Sequence of chain 1.G:
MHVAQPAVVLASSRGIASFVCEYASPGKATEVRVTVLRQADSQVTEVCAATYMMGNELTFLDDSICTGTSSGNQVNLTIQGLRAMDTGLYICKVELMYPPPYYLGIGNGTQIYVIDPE

A protein and the small-molecule ligand that binds it are described below.
Small molecule (SMILES): CC(=O)N[C@@H]1[C@@H](O)[C@H](O)[C@@H](CO)O[C@H]1O

Binding-site contacts:
Ligand atom C8 contacts residue VAL4 of chain 1.G at 3.9 Å (hydrophobic).
Ligand atom C5 contacts residue ASN109 of chain 1.G at 3.7 Å.
Ligand atom C7 contacts residue ASN109 of chain 1.G at 3.5 Å.
Ligand atom C8 contacts residue HIS3 of chain 1.G at 4.1 Å.
Ligand atom C4 contacts residue ASN109 of chain 1.G at 4.2 Å.
Ligand atom C1 contacts residue ASN109 of chain 1.G at 1.4 Å.
Ligand atom C8 contacts residue ALA5 of chain 1.G at 3.8 Å (hydrophobic).
Ligand atom C2 contacts residue ASN109 of chain 1.G at 2.5 Å.
Ligand atom O5 contacts residue ASN109 of chain 1.G at 2.4 Å (h-bond).
Ligand atom C3 contacts residue ASN109 of chain 1.G at 3.8 Å.
Ligand atom N2 contacts residue ASN109 of chain 1.G at 2.9 Å (h-bond).
Ligand atom O7 contacts residue ASN109 of chain 1.G at 3.7 Å.